Binding-site contacts:
Ligand atom C12 contacts residue ILE104 of chain 1.A at 3.7 Å (hydrophobic).
Ligand atom C8 contacts residue ILE104 of chain 1.A at 3.8 Å (hydrophobic).
Ligand atom C18 contacts residue PRO40 of chain 1.A at 4.1 Å (hydrophobic).
Ligand atom C12 contacts residue ASN98 of chain 1.A at 3.8 Å.
Ligand atom C2 contacts residue LEU52 of chain 1.A at 4.0 Å (hydrophobic).
Ligand atom O13 contacts residue TYR55 of chain 1.A at 3.8 Å.
Ligand atom C17 contacts residue TRP39 of chain 1.A at 4.0 Å (hydrophobic).
Ligand atom C28 contacts residue LEU52 of chain 1.A at 3.3 Å (hydrophobic).
Ligand atom C14 contacts residue PHE41 of chain 1.A at 4.0 Å (hydrophobic).
Ligand atom N10 contacts residue LEU52 of chain 1.A at 3.8 Å.
Ligand atom C6 contacts residue PRO40 of chain 1.A at 3.7 Å (hydrophobic).
Ligand atom C20 contacts residue ILE104 of chain 1.A at 3.8 Å (hydrophobic).
Ligand atom O32 contacts residue TRP39 of chain 1.A at 3.1 Å.
Ligand atom C18 contacts residue ILE104 of chain 1.A at 4.0 Å (hydrophobic).
Ligand atom C4 contacts residue LEU50 of chain 1.A at 3.7 Å (hydrophobic).
Ligand atom N11 contacts residue ILE104 of chain 1.A at 3.9 Å.
Ligand atom N23 contacts residue ASN98 of chain 1.A at 3.7 Å.
Ligand atom O33 contacts residue LEU50 of chain 1.A at 4.0 Å.
Ligand atom N11 contacts residue VAL45 of chain 1.A at 3.9 Å.
Ligand atom C27 contacts residue LEU52 of chain 1.A at 4.0 Å (hydrophobic).
Ligand atom C7 contacts residue ASN98 of chain 1.A at 3.9 Å.
Ligand atom N15 contacts residue LEU50 of chain 1.A at 3.7 Å.
Ligand atom O13 contacts residue TYR97 of chain 1.A at 3.9 Å.
Ligand atom C7 contacts residue ILE104 of chain 1.A at 3.8 Å (hydrophobic).
Ligand atom C2 contacts residue ILE104 of chain 1.A at 3.9 Å (hydrophobic).
Ligand atom C5 contacts residue LEU50 of chain 1.A at 3.4 Å (hydrophobic).
Ligand atom C1 contacts residue ILE104 of chain 1.A at 3.9 Å (hydrophobic).
Ligand atom O13 contacts residue ASN98 of chain 1.A at 3.0 Å (h-bond).
Ligand atom O13 contacts residue CYS94 of chain 1.A at 3.9 Å.
Ligand atom C18 contacts residue TRP39 of chain 1.A at 3.2 Å (hydrophobic).
Ligand atom C24 contacts residue ASN98 of chain 1.A at 3.3 Å.
Ligand atom C19 contacts residue ILE104 of chain 1.A at 3.7 Å (hydrophobic).
Ligand atom C19 contacts residue MET107 of chain 1.A at 3.8 Å (hydrophobic).
Ligand atom C19 contacts residue TRP39 of chain 1.A at 4.0 Å (hydrophobic).
Ligand atom C8 contacts residue ASN98 of chain 1.A at 3.0 Å.
Ligand atom O32 contacts residue LEU50 of chain 1.A at 4.0 Å.
Ligand atom C9 contacts residue ASN98 of chain 1.A at 3.8 Å.
Ligand atom C8 contacts residue TYR97 of chain 1.A at 3.6 Å (hydrophobic).
Ligand atom C3 contacts residue LEU52 of chain 1.A at 3.8 Å (hydrophobic).
Ligand atom C14 contacts residue VAL45 of chain 1.A at 3.5 Å (hydrophobic).

A small-molecule ligand and the protein it binds are described below.
Small molecule (SMILES): COc1ccccc1S(=O)(=O)Nc1ccc2c3c(cc(N4CCN(C)CC4)nc13)C(=O)N2C

Sequence of chain 1.A:
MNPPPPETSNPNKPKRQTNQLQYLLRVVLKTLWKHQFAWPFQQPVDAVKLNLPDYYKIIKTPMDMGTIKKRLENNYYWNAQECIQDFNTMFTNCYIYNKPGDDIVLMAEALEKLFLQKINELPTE